This small molecule binds to this protein.
Small molecule (SMILES): N[C@@H](Cc1ccccc1)C(=O)O

Sequence of chain 1.GB:
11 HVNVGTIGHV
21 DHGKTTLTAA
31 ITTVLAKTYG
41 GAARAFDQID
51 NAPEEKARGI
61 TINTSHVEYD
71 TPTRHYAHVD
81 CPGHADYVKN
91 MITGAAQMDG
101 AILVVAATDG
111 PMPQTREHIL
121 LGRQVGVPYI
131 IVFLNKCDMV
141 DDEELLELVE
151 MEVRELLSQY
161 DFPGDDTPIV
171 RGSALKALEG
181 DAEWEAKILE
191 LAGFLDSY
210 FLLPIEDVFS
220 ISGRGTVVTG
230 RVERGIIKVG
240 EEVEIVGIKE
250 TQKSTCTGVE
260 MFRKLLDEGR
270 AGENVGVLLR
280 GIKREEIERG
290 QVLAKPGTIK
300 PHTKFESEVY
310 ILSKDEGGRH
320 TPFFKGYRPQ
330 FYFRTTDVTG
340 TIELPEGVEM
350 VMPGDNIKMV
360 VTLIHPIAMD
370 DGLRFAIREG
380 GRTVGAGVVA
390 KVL

Binding-site contacts:
Ligand atom CB contacts residue THR228 of chain 1.GB at 4.5 Å.
Ligand atom C contacts residue PHE261 of chain 1.GB at 3.8 Å (hydrophobic).
Ligand atom N contacts residue PHE261 of chain 1.GB at 3.6 Å.
Ligand atom CA contacts residue VAL274 of chain 1.GB at 4.3 Å (hydrophobic).
Ligand atom CD2 contacts residue PHE261 of chain 1.GB at 3.9 Å (hydrophobic).
Ligand atom CD1 contacts residue ASN273 of chain 1.GB at 3.8 Å.
Ligand atom O contacts residue PHE261 of chain 1.GB at 3.0 Å (h-bond).
Ligand atom CA contacts residue ASN273 of chain 1.GB at 4.0 Å.
Ligand atom CA contacts residue THR228 of chain 1.GB at 3.9 Å.
Ligand atom CE1 contacts residue THR228 of chain 1.GB at 4.2 Å.
Ligand atom N contacts residue GLU259 of chain 1.GB at 2.9 Å (salt-bridge).
Ligand atom CA contacts residue GLY275 of chain 1.GB at 4.0 Å.
Ligand atom CG contacts residue THR228 of chain 1.GB at 4.4 Å.
Ligand atom CB contacts residue PHE261 of chain 1.GB at 4.3 Å (hydrophobic).
Ligand atom CA contacts residue PHE261 of chain 1.GB at 4.1 Å (hydrophobic).
Ligand atom O contacts residue MET260 of chain 1.GB at 4.2 Å.
Ligand atom CB contacts residue ASN273 of chain 1.GB at 3.5 Å.
Ligand atom CE1 contacts residue ASN273 of chain 1.GB at 4.2 Å.
Ligand atom CG contacts residue ASN273 of chain 1.GB at 4.3 Å.
Ligand atom N contacts residue VAL274 of chain 1.GB at 3.5 Å.
Ligand atom CA contacts residue MET260 of chain 1.GB at 4.3 Å (hydrophobic).
Ligand atom CA contacts residue GLU259 of chain 1.GB at 4.2 Å.
Ligand atom CD1 contacts residue THR228 of chain 1.GB at 3.5 Å.
Ligand atom N contacts residue ASN273 of chain 1.GB at 3.8 Å.
Ligand atom N contacts residue GLY275 of chain 1.GB at 3.2 Å (h-bond).
Ligand atom O contacts residue ARG262 of chain 1.GB at 3.9 Å.
Ligand atom CB contacts residue MET260 of chain 1.GB at 3.9 Å (hydrophobic).
Ligand atom N contacts residue MET260 of chain 1.GB at 3.3 Å.